Binding-site contacts:
Ligand atom O28 contacts residue SER107 of chain 1.A at 4.0 Å.
Ligand atom C24 contacts residue LEU19 of chain 1.A at 4.1 Å (hydrophobic).
Ligand atom C18 contacts residue LEU41 of chain 1.A at 3.9 Å (hydrophobic).
Ligand atom C22 contacts residue SER16 of chain 1.A at 3.8 Å.
Ligand atom C15 contacts residue LEU19 of chain 1.A at 3.7 Å (hydrophobic).
Ligand atom O7 contacts residue ASP21 of chain 1.A at 4.0 Å.
Ligand atom C12 contacts residue ILE9 of chain 1.A at 3.9 Å (hydrophobic).
Ligand atom C19 contacts residue GLY30 of chain 1.A at 3.5 Å.
Ligand atom O7 contacts residue MET20 of chain 1.A at 3.5 Å.
Ligand atom C21 contacts residue ILE13 of chain 1.A at 4.0 Å (hydrophobic).
Ligand atom C15 contacts residue TYR25 of chain 1.A at 3.7 Å (hydrophobic).
Ligand atom C7 contacts residue LEU19 of chain 1.A at 4.0 Å (hydrophobic).
Ligand atom C23 contacts residue TYR111 of chain 1.A at 3.6 Å (hydrophobic).
Ligand atom C21 contacts residue ILE9 of chain 1.A at 3.9 Å (hydrophobic).
Ligand atom C14 contacts residue LEU19 of chain 1.A at 3.6 Å (hydrophobic).
Ligand atom C11 contacts residue PHE106 of chain 1.A at 3.9 Å (hydrophobic).
Ligand atom C7 contacts residue ASN23 of chain 1.A at 3.6 Å.
Ligand atom C24 contacts residue TYR111 of chain 1.A at 3.9 Å (hydrophobic).
Ligand atom C18 contacts residue PHE106 of chain 1.A at 4.1 Å (hydrophobic).
Ligand atom C4 contacts residue MET20 of chain 1.A at 3.8 Å (hydrophobic).
Ligand atom C6 contacts residue ASN23 of chain 1.A at 3.9 Å.
Ligand atom C21 contacts residue SER16 of chain 1.A at 3.8 Å.
Ligand atom O25 contacts residue LEU19 of chain 1.A at 3.7 Å.
Ligand atom C22 contacts residue LEU19 of chain 1.A at 3.5 Å (hydrophobic).
Ligand atom C26 contacts residue ALA109 of chain 1.A at 3.7 Å (hydrophobic).
Ligand atom C21 contacts residue PHE106 of chain 1.A at 3.8 Å (hydrophobic).
Ligand atom C6 contacts residue CYS29 of chain 1.A at 3.6 Å (hydrophobic).
Ligand atom C6 contacts residue ASN24 of chain 1.A at 4.1 Å.
Ligand atom O3 contacts residue ARG6 of chain 1.A at 3.1 Å.
Ligand atom C6 contacts residue GLY30 of chain 1.A at 3.8 Å.
Ligand atom O7 contacts residue ASN23 of chain 1.A at 3.1 Å (h-bond).
Ligand atom C11 contacts residue ILE9 of chain 1.A at 3.7 Å (hydrophobic).
Ligand atom O3 contacts residue MET20 of chain 1.A at 3.7 Å.
Ligand atom C19 contacts residue CYS29 of chain 1.A at 3.9 Å (hydrophobic).
Ligand atom O7 contacts residue LEU19 of chain 1.A at 2.9 Å (h-bond).
Ligand atom C17 contacts residue LEU19 of chain 1.A at 4.1 Å (hydrophobic).
Ligand atom C16 contacts residue TYR111 of chain 1.A at 4.1 Å (hydrophobic).
Ligand atom N26 contacts residue TYR111 of chain 1.A at 3.6 Å.
Ligand atom C23 contacts residue LEU19 of chain 1.A at 3.5 Å (hydrophobic).
Ligand atom C2 contacts residue ARG6 of chain 1.A at 3.7 Å.

Sequence of chain 1.A:
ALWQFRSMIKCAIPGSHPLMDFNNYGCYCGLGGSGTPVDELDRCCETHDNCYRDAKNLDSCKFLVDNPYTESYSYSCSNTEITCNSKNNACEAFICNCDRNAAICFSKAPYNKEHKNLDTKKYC

This small molecule binds to this protein.
Small molecule (SMILES): C[C@H](CCC(=O)NCCS(=O)(=O)O)[C@H]1CC[C@H]2[C@@H]3[C@H](O)C[C@@H]4C[C@H](O)CC[C@]4(C)[C@H]3CC[C@]12C